Sequence of chain 1.A:
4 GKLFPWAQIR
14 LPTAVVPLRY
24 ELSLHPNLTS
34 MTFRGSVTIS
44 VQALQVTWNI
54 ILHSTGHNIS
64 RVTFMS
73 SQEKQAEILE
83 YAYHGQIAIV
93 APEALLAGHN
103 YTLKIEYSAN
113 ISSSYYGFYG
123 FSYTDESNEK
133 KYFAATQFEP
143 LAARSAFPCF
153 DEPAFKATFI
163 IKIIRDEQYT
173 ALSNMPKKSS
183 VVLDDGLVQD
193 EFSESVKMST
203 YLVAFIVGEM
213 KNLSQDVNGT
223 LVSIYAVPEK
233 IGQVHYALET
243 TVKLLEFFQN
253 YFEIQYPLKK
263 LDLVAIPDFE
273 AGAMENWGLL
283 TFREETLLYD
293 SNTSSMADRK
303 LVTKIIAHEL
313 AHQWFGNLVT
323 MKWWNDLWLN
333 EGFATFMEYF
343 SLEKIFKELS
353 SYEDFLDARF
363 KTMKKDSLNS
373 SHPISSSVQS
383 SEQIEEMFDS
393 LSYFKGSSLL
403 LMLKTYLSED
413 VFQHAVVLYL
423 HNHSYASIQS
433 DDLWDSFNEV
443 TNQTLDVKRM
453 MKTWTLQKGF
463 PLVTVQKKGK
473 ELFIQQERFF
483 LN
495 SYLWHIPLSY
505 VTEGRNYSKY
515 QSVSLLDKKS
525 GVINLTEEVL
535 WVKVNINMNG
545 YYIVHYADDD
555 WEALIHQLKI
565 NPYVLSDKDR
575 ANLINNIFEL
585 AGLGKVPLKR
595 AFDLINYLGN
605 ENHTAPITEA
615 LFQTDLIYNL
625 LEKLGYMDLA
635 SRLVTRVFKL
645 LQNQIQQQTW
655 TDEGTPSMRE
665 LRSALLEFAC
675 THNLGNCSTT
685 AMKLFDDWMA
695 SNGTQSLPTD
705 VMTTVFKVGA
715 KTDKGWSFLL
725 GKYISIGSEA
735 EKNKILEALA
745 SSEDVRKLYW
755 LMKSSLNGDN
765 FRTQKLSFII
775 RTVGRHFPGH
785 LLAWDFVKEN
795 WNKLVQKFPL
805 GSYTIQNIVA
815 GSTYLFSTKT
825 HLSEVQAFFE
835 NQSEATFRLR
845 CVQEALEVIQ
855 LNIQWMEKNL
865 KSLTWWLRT

Binding-site contacts:
Ligand atom O5 contacts residue TYR567 of chain 1.A at 3.7 Å.
Ligand atom C4 contacts residue ASN606 of chain 1.A at 4.2 Å.
Ligand atom O7 contacts residue ASN606 of chain 1.A at 3.4 Å (h-bond).
Ligand atom N2 contacts residue ASN606 of chain 1.A at 3.0 Å (h-bond).
Ligand atom C5 contacts residue TYR567 of chain 1.A at 4.0 Å (hydrophobic).
Ligand atom C1 contacts residue ASN606 of chain 1.A at 1.4 Å.
Ligand atom C3 contacts residue ASN606 of chain 1.A at 3.8 Å.
Ligand atom C8 contacts residue MET662 of chain 1.A at 4.2 Å (hydrophobic).
Ligand atom C6 contacts residue TYR567 of chain 1.A at 4.0 Å (hydrophobic).
Ligand atom O5 contacts residue ASN606 of chain 1.A at 2.3 Å (h-bond).
Ligand atom C2 contacts residue ASN606 of chain 1.A at 2.5 Å.
Ligand atom C7 contacts residue ASN606 of chain 1.A at 3.4 Å.
Ligand atom C1 contacts residue TYR567 of chain 1.A at 3.9 Å (hydrophobic).
Ligand atom C5 contacts residue ASN606 of chain 1.A at 3.6 Å.

The protein below binds the small molecule below.
Small molecule (SMILES): CC(=O)N[C@H]1[C@H](O[C@H]2[C@H](O)[C@@H](NC(C)=O)CO[C@@H]2CO)O[C@H](CO)[C@@H](O[C@@H]2O[C@H](CO[C@H]3O[C@H](CO)[C@@H](O)[C@H](O)[C@@H]3O)[C@@H](O)[C@H](O[C@H]3O[C@H](CO)[C@@H](O)[C@H](O)[C@@H]3O)[C@@H]2O)[C@@H]1O